Sequence of chain 1.C:
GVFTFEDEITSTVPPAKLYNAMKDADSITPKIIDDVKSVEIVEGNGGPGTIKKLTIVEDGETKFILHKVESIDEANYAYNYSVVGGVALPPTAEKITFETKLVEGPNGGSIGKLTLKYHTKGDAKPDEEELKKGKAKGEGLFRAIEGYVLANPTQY

This small molecule binds to this protein.
Small molecule (SMILES): O=C(O)c1cc2ccccc2cc1O

Binding-site contacts:
Ligand atom C6 contacts residue HIS67 of chain 1.C at 3.9 Å.
Ligand atom O2 contacts residue ASP26 of chain 1.C at 2.9 Å (salt-bridge).
Ligand atom C1 contacts residue THR29 of chain 1.C at 4.2 Å.
Ligand atom C7 contacts residue HIS67 of chain 1.C at 3.4 Å.
Ligand atom C10 contacts residue ASP26 of chain 1.C at 4.0 Å.
Ligand atom C9 contacts residue LYS137 of chain 1.C at 4.2 Å.
Ligand atom C10 contacts residue TYR79 of chain 1.C at 3.3 Å (hydrophobic).
Ligand atom C10 contacts residue LYS52 of chain 1.C at 3.6 Å.
Ligand atom C9 contacts residue HIS67 of chain 1.C at 3.8 Å.
Ligand atom O contacts residue TYR79 of chain 1.C at 3.3 Å (h-bond).
Ligand atom O contacts residue ASP26 of chain 1.C at 2.9 Å (salt-bridge).
Ligand atom C5 contacts residue ASP26 of chain 1.C at 4.1 Å.
Ligand atom C contacts residue LYS137 of chain 1.C at 4.0 Å.
Ligand atom C1 contacts residue ILE33 of chain 1.C at 4.2 Å (hydrophobic).
Ligand atom C3 contacts residue THR29 of chain 1.C at 3.7 Å.
Ligand atom O1 contacts residue HIS67 of chain 1.C at 3.3 Å (h-bond).
Ligand atom C2 contacts residue LEU54 of chain 1.C at 3.9 Å (hydrophobic).
Ligand atom O1 contacts residue TYR79 of chain 1.C at 2.6 Å (h-bond).
Ligand atom C4 contacts residue LEU54 of chain 1.C at 3.8 Å (hydrophobic).
Ligand atom C10 contacts residue HIS67 of chain 1.C at 4.0 Å.
Ligand atom C contacts residue TYR81 of chain 1.C at 3.9 Å (hydrophobic).
Ligand atom O1 contacts residue TYR81 of chain 1.C at 4.0 Å.
Ligand atom C8 contacts residue HIS67 of chain 1.C at 3.7 Å.
Ligand atom O1 contacts residue LYS52 of chain 1.C at 3.7 Å.
Ligand atom O contacts residue ALA25 of chain 1.C at 4.1 Å.
Ligand atom C3 contacts residue LEU141 of chain 1.C at 4.2 Å (hydrophobic).
Ligand atom C4 contacts residue VAL39 of chain 1.C at 4.1 Å (hydrophobic).
Ligand atom C4 contacts residue THR29 of chain 1.C at 3.5 Å.
Ligand atom C8 contacts residue TYR81 of chain 1.C at 4.2 Å (hydrophobic).
Ligand atom O contacts residue LYS52 of chain 1.C at 2.7 Å (salt-bridge).
Ligand atom C7 contacts residue LEU141 of chain 1.C at 4.2 Å (hydrophobic).
Ligand atom C2 contacts residue THR29 of chain 1.C at 3.2 Å.
Ligand atom O2 contacts residue ALA25 of chain 1.C at 3.8 Å.
Ligand atom C9 contacts residue TYR81 of chain 1.C at 3.2 Å (hydrophobic).
Ligand atom C7 contacts residue TYR81 of chain 1.C at 4.0 Å (hydrophobic).
Ligand atom C8 contacts residue LEU141 of chain 1.C at 4.0 Å (hydrophobic).
Ligand atom O2 contacts residue VAL39 of chain 1.C at 3.3 Å.
Ligand atom C3 contacts residue LEU54 of chain 1.C at 3.8 Å (hydrophobic).
Ligand atom C9 contacts residue LEU141 of chain 1.C at 3.9 Å (hydrophobic).
Ligand atom C contacts residue LEU141 of chain 1.C at 3.9 Å (hydrophobic).